A protein and the small-molecule ligand that binds it are described below.
Small molecule (SMILES): CCC(CC)[C@H](NC(C)=O)[C@@H]1[C@H](O)[C@@H](C(=O)O)C[C@H]1NC(=N)N

Sequence of chain 3.A:
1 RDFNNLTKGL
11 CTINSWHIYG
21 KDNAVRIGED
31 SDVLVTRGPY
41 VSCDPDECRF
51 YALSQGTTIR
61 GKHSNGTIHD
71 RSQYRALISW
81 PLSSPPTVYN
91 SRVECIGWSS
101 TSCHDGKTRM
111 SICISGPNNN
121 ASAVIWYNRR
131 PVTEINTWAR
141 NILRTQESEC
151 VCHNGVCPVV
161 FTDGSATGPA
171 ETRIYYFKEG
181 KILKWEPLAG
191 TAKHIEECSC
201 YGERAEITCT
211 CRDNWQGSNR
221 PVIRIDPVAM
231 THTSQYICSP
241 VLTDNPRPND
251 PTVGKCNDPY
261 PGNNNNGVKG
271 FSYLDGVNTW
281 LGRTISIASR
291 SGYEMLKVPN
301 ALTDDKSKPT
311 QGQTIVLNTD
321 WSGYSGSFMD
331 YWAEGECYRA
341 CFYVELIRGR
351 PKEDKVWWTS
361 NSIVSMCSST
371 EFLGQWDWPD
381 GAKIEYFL

Binding-site contacts:
Ligand atom C6 contacts residue TYR324 of chain 3.A at 3.0 Å (hydrophobic).
Ligand atom C6 contacts residue ARG37 of chain 3.A at 3.7 Å.
Ligand atom N30 contacts residue TRP98 of chain 3.A at 4.0 Å.
Ligand atom C26 contacts residue ASP70 of chain 3.A at 4.0 Å.
Ligand atom C15 contacts residue TRP98 of chain 3.A at 3.8 Å (hydrophobic).
Ligand atom C37 contacts residue GLU197 of chain 3.A at 3.6 Å.
Ligand atom C1 contacts residue ASP70 of chain 3.A at 3.3 Å.
Ligand atom C3 contacts residue GLU197 of chain 3.A at 3.9 Å.
Ligand atom C2 contacts residue TYR324 of chain 3.A at 4.0 Å (hydrophobic).
Ligand atom O9 contacts residue ASP70 of chain 3.A at 3.0 Å (salt-bridge).
Ligand atom O7 contacts residue TYR324 of chain 3.A at 3.2 Å (h-bond).
Ligand atom C15 contacts residue ARG144 of chain 3.A at 3.9 Å.
Ligand atom C3 contacts residue TYR324 of chain 3.A at 3.7 Å (hydrophobic).
Ligand atom C4 contacts residue ASP70 of chain 3.A at 3.9 Å.
Ligand atom C38 contacts residue GLU196 of chain 3.A at 3.5 Å.
Ligand atom C5 contacts residue ASP70 of chain 3.A at 3.8 Å.
Ligand atom O14 contacts residue ARG71 of chain 3.A at 2.8 Å (salt-bridge).
Ligand atom C1 contacts residue TYR324 of chain 3.A at 3.2 Å (hydrophobic).
Ligand atom N27 contacts residue TRP98 of chain 3.A at 2.9 Å (h-bond).
Ligand atom C6 contacts residue ARG290 of chain 3.A at 3.6 Å.
Ligand atom C39 contacts residue ILE142 of chain 3.A at 4.0 Å (hydrophobic).
Ligand atom C26 contacts residue TRP98 of chain 3.A at 3.9 Å (hydrophobic).
Ligand atom O8 contacts residue ARG37 of chain 3.A at 2.8 Å (salt-bridge).
Ligand atom O14 contacts residue ASP70 of chain 3.A at 3.9 Å.
Ligand atom C13 contacts residue ARG71 of chain 3.A at 4.0 Å.
Ligand atom C36 contacts residue ARG144 of chain 3.A at 3.9 Å.
Ligand atom C2 contacts residue ASP70 of chain 3.A at 3.3 Å.
Ligand atom C5 contacts residue ARG37 of chain 3.A at 4.0 Å.
Ligand atom N27 contacts residue LEU53 of chain 3.A at 3.6 Å.
Ligand atom N30 contacts residue ASP70 of chain 3.A at 3.1 Å (salt-bridge).
Ligand atom C4 contacts residue TYR324 of chain 3.A at 3.8 Å (hydrophobic).
Ligand atom O7 contacts residue ARG212 of chain 3.A at 3.2 Å (salt-bridge).
Ligand atom O8 contacts residue ARG290 of chain 3.A at 2.7 Å (salt-bridge).
Ligand atom N30 contacts residue ARG75 of chain 3.A at 3.7 Å.
Ligand atom C38 contacts residue ARG212 of chain 3.A at 3.8 Å.
Ligand atom C5 contacts residue TYR324 of chain 3.A at 3.5 Å (hydrophobic).
Ligand atom N27 contacts residue GLU147 of chain 3.A at 3.1 Å (salt-bridge).
Ligand atom O8 contacts residue TYR324 of chain 3.A at 3.3 Å (h-bond).
Ligand atom O7 contacts residue ARG290 of chain 3.A at 2.9 Å (salt-bridge).
Ligand atom C1 contacts residue ARG37 of chain 3.A at 3.7 Å.